This small molecule binds to this protein.
Small molecule (SMILES): Cc1ccc(NC(=O)c2cccc(C(C)(C)C#N)c2)cc1Nc1ccc2ncn(C)c(=O)c2c1

Sequence of chain 1.B:
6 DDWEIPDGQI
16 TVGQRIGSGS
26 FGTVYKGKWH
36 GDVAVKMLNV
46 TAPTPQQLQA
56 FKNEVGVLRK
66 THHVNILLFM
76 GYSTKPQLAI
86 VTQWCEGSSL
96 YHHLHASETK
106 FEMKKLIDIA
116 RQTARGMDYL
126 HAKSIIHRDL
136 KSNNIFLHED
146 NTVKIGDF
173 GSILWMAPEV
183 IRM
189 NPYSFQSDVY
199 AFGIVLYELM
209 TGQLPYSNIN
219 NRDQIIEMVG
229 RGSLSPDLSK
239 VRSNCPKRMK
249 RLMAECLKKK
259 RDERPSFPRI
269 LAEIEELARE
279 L

Binding-site contacts:
Ligand atom C4 contacts residue LEU72 of chain 1.B at 3.8 Å (hydrophobic).
Ligand atom C16 contacts residue THR87 of chain 1.B at 3.7 Å.
Ligand atom C18 contacts residue ASP152 of chain 1.B at 3.6 Å.
Ligand atom C17 contacts residue GLU59 of chain 1.B at 3.9 Å.
Ligand atom C4 contacts residue ALA39 of chain 1.B at 3.8 Å (hydrophobic).
Ligand atom C19 contacts residue ALA39 of chain 1.B at 3.6 Å (hydrophobic).
Ligand atom C30 contacts residue GLY151 of chain 1.B at 3.8 Å.
Ligand atom C19 contacts residue THR87 of chain 1.B at 3.5 Å.
Ligand atom N10 contacts residue CYS90 of chain 1.B at 3.0 Å (h-bond).
Ligand atom C27 contacts residue GLU59 of chain 1.B at 3.8 Å.
Ligand atom O23 contacts residue ASP152 of chain 1.B at 2.5 Å (salt-bridge).
Ligand atom N34 contacts residue HIS132 of chain 1.B at 3.8 Å.
Ligand atom N8 contacts residue PHE141 of chain 1.B at 3.8 Å.
Ligand atom C5 contacts residue PHE153 of chain 1.B at 3.6 Å (hydrophobic).
Ligand atom C19 contacts residue LYS41 of chain 1.B at 3.6 Å.
Ligand atom N34 contacts residue GLY151 of chain 1.B at 3.1 Å.
Ligand atom C9 contacts residue CYS90 of chain 1.B at 3.4 Å (hydrophobic).
Ligand atom C3 contacts residue THR87 of chain 1.B at 3.5 Å.
Ligand atom N20 contacts residue GLU59 of chain 1.B at 3.1 Å (salt-bridge).
Ligand atom N34 contacts residue ILE150 of chain 1.B at 3.4 Å (h-bond).
Ligand atom C3 contacts residue ALA39 of chain 1.B at 3.6 Å (hydrophobic).
Ligand atom C24 contacts residue ASP152 of chain 1.B at 3.4 Å.
Ligand atom C9 contacts residue TRP89 of chain 1.B at 3.8 Å (hydrophobic).
Ligand atom C3 contacts residue GLN88 of chain 1.B at 3.4 Å.
Ligand atom C28 contacts residue ASP152 of chain 1.B at 3.7 Å.
Ligand atom N12 contacts residue PHE153 of chain 1.B at 3.5 Å.
Ligand atom C28 contacts residue GLU59 of chain 1.B at 3.1 Å.
Ligand atom C6 contacts residue PHE153 of chain 1.B at 3.6 Å (hydrophobic).
Ligand atom C4 contacts residue THR87 of chain 1.B at 3.1 Å.
Ligand atom C16 contacts residue ILE85 of chain 1.B at 3.7 Å (hydrophobic).
Ligand atom C15 contacts residue THR87 of chain 1.B at 3.4 Å.
Ligand atom C21 contacts residue ASP152 of chain 1.B at 3.0 Å.
Ligand atom C22 contacts residue GLU59 of chain 1.B at 3.7 Å.
Ligand atom N10 contacts residue TRP89 of chain 1.B at 3.8 Å.
Ligand atom C15 contacts residue ILE85 of chain 1.B at 3.7 Å (hydrophobic).
Ligand atom C14 contacts residue THR87 of chain 1.B at 3.8 Å.
Ligand atom C31 contacts residue LEU63 of chain 1.B at 3.5 Å (hydrophobic).
Ligand atom C22 contacts residue ASP152 of chain 1.B at 3.5 Å.
Ligand atom O23 contacts residue GLY151 of chain 1.B at 3.4 Å.
Ligand atom N20 contacts residue ASP152 of chain 1.B at 3.5 Å (salt-bridge).